Binding-site contacts:
Ligand atom O6 contacts residue ASN212 of chain 1.K at 4.2 Å.
Ligand atom C8 contacts residue ASN212 of chain 1.K at 4.0 Å.
Ligand atom O4 contacts residue ASN212 of chain 1.K at 2.8 Å (h-bond).
Ligand atom C8 contacts residue LYS213 of chain 1.K at 3.8 Å.
Ligand atom C5 contacts residue ASN212 of chain 1.K at 3.3 Å.
Ligand atom C7 contacts residue ASN212 of chain 1.K at 4.3 Å.
Ligand atom N2 contacts residue ASN212 of chain 1.K at 4.1 Å.
Ligand atom O3 contacts residue SER64 of chain 1.T at 4.3 Å.
Ligand atom O4 contacts residue LYS213 of chain 1.K at 3.7 Å.
Ligand atom O7 contacts residue GLY193 of chain 1.K at 4.4 Å.
Ligand atom N2 contacts residue LYS213 of chain 1.K at 4.5 Å.
Ligand atom C2 contacts residue ASN212 of chain 1.K at 4.5 Å.
Ligand atom C1 contacts residue ASN212 of chain 1.K at 3.9 Å.
Ligand atom O5 contacts residue ASN212 of chain 1.K at 4.0 Å.
Ligand atom C8 contacts residue PRO27 of chain 1.T at 4.1 Å (hydrophobic).
Ligand atom C6 contacts residue ASN212 of chain 1.K at 4.4 Å.
Ligand atom C4 contacts residue ASN212 of chain 1.K at 3.7 Å.

Sequence of chain 1.K:
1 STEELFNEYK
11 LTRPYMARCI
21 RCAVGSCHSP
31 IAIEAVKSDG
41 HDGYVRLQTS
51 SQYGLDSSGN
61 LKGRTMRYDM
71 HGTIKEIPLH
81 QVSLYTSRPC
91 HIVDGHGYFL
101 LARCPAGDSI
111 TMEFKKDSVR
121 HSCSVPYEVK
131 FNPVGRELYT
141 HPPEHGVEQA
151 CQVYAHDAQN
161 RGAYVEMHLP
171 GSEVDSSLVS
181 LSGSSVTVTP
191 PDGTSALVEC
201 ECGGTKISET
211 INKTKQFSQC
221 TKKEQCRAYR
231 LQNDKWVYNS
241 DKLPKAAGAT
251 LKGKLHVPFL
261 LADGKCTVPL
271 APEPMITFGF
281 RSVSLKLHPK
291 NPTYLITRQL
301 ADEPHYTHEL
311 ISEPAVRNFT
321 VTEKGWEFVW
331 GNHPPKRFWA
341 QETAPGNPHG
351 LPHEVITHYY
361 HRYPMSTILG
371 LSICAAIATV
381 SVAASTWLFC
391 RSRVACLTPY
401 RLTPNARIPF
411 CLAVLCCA

Sequence of chain 1.T:
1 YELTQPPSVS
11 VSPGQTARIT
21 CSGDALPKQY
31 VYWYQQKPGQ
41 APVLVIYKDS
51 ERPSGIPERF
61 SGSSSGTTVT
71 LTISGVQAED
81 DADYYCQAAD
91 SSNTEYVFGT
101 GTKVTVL

A small-molecule ligand and the protein it binds are described below.
Small molecule (SMILES): CC(=O)N[C@@H]1[C@@H](O)[C@H](O)[C@@H](CO)O[C@H]1O